Binding-site contacts:
Ligand atom O contacts residue PHE39 of chain 1.C at 3.6 Å.
Ligand atom N contacts residue PRO52 of chain 1.C at 4.0 Å.
Ligand atom C contacts residue PRO52 of chain 1.C at 3.7 Å (hydrophobic).
Ligand atom OXT contacts residue LEU31 of chain 1.C at 4.0 Å.
Ligand atom CA contacts residue GLN54 of chain 1.C at 4.0 Å.
Ligand atom CA contacts residue PRO53 of chain 1.C at 4.2 Å (hydrophobic).
Ligand atom O contacts residue THR50 of chain 1.C at 4.5 Å.
Ligand atom O contacts residue PRO52 of chain 1.C at 3.3 Å (h-bond).
Ligand atom C contacts residue LEU31 of chain 1.C at 4.4 Å (hydrophobic).
Ligand atom N contacts residue GLN54 of chain 1.C at 3.7 Å.
Ligand atom CA contacts residue GLU29 of chain 1.C at 4.0 Å.
Ligand atom O contacts residue PRO51 of chain 1.C at 2.9 Å (h-bond).
Ligand atom C contacts residue PRO51 of chain 1.C at 3.7 Å (hydrophobic).
Ligand atom OXT contacts residue PRO51 of chain 1.C at 4.1 Å.
Ligand atom CA contacts residue PRO52 of chain 1.C at 3.4 Å (hydrophobic).
Ligand atom O contacts residue PRO53 of chain 1.C at 3.7 Å.

Sequence of chain 1.C:
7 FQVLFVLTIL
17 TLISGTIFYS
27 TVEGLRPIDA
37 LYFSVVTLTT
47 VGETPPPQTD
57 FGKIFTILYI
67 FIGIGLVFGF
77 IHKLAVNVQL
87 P

A small-molecule ligand and the protein it binds are described below.
Small molecule (SMILES): NCC(=O)O